The protein below binds the small molecule below.
Small molecule (SMILES): C[C@@H](/C=N\O)c1cccc(Br)c1

Binding-site contacts:
Ligand atom O05 contacts residue THR202 of chain 1.A at 2.7 Å (h-bond).
Ligand atom BR9 contacts residue HIS129 of chain 1.A at 4.1 Å.
Ligand atom BR9 contacts residue ASN13 of chain 1.A at 4.3 Å.
Ligand atom BR9 contacts residue ALA14 of chain 1.A at 3.8 Å.
Ligand atom BR9 contacts residue HEM1 of chain 1.B at 4.0 Å.
Ligand atom BR9 contacts residue SER130 of chain 1.A at 3.5 Å.
Ligand atom O05 contacts residue HIS306 of chain 1.A at 2.8 Å (h-bond).
Ligand atom C01 contacts residue LEU304 of chain 1.A at 4.1 Å (hydrophobic).
Ligand atom C01 contacts residue THR202 of chain 1.A at 4.4 Å.
Ligand atom C03 contacts residue HEM1 of chain 1.B at 3.1 Å.
Ligand atom N04 contacts residue HIS306 of chain 1.A at 4.1 Å.
Ligand atom O05 contacts residue HEM1 of chain 1.B at 3.4 Å (h-bond).
Ligand atom C10 contacts residue PHE289 of chain 1.A at 4.4 Å (hydrophobic).
Ligand atom C06 contacts residue LEU304 of chain 1.A at 4.1 Å (hydrophobic).
Ligand atom C07 contacts residue LEU128 of chain 1.A at 3.9 Å (hydrophobic).
Ligand atom C10 contacts residue HEM1 of chain 1.B at 3.9 Å.
Ligand atom C03 contacts residue THR202 of chain 1.A at 3.8 Å.
Ligand atom C08 contacts residue HEM1 of chain 1.B at 4.0 Å.
Ligand atom C08 contacts residue SER130 of chain 1.A at 4.0 Å.
Ligand atom C08 contacts residue LEU128 of chain 1.A at 4.5 Å (hydrophobic).
Ligand atom C10 contacts residue LEU304 of chain 1.A at 4.0 Å (hydrophobic).
Ligand atom O05 contacts residue ILE200 of chain 1.A at 4.3 Å.
Ligand atom BR9 contacts residue LEU128 of chain 1.A at 4.2 Å.
Ligand atom C12 contacts residue HEM1 of chain 1.B at 3.3 Å.
Ligand atom C01 contacts residue HIS306 of chain 1.A at 3.6 Å.
Ligand atom C01 contacts residue LEU128 of chain 1.A at 4.2 Å (hydrophobic).
Ligand atom BR9 contacts residue HIS150 of chain 1.A at 4.4 Å.
Ligand atom N04 contacts residue HEM1 of chain 1.B at 2.8 Å.
Ligand atom C11 contacts residue PHE289 of chain 1.A at 4.0 Å (hydrophobic).
Ligand atom C01 contacts residue TRP305 of chain 1.A at 3.4 Å (hydrophobic).
Ligand atom C02 contacts residue HIS306 of chain 1.A at 4.3 Å.
Ligand atom C07 contacts residue HEM1 of chain 1.B at 3.8 Å.
Ligand atom C10 contacts residue SER130 of chain 1.A at 4.1 Å.
Ligand atom C11 contacts residue LEU304 of chain 1.A at 3.2 Å (hydrophobic).
Ligand atom C11 contacts residue HEM1 of chain 1.B at 3.2 Å.
Ligand atom C12 contacts residue LEU304 of chain 1.A at 3.5 Å (hydrophobic).
Ligand atom C06 contacts residue HEM1 of chain 1.B at 3.9 Å.
Ligand atom N04 contacts residue THR202 of chain 1.A at 2.9 Å (h-bond).
Ligand atom C02 contacts residue HEM1 of chain 1.B at 4.0 Å.

Sequence of chain 1.A:
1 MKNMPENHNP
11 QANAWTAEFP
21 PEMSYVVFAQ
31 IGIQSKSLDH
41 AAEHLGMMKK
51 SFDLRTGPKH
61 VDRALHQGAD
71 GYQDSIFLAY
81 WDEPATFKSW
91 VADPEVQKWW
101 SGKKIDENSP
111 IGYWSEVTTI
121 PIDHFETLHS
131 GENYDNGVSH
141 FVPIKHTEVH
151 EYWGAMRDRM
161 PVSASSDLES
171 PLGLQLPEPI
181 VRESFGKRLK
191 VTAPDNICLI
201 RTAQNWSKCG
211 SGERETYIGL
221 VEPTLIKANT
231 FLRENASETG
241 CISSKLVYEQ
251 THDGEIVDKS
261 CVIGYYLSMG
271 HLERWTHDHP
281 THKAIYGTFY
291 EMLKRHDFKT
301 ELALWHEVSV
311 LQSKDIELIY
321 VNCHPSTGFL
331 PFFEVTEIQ